Binding-site contacts:
Ligand atom C5 contacts residue PRO316 of chain 1.F at 3.6 Å (hydrophobic).
Ligand atom C13 contacts residue HIS342 of chain 1.F at 3.2 Å.
Ligand atom N2 contacts residue HIS342 of chain 1.F at 2.6 Å (h-bond).
Ligand atom F2 contacts residue LYS193 of chain 1.D at 2.9 Å.
Ligand atom O1 contacts residue ASN315 of chain 1.F at 3.2 Å.
Ligand atom C9 contacts residue TRP344 of chain 1.F at 3.7 Å (hydrophobic).
Ligand atom O3 contacts residue TRP344 of chain 1.F at 2.6 Å (h-bond).
Ligand atom F2 contacts residue GLU341 of chain 1.F at 3.1 Å.
Ligand atom O1 contacts residue LYS138 of chain 1.D at 3.2 Å (salt-bridge).
Ligand atom C1 contacts residue LYS137 of chain 1.D at 3.4 Å.
Ligand atom O2 contacts residue TRP344 of chain 1.F at 3.1 Å (h-bond).
Ligand atom N2 contacts residue TRP344 of chain 1.F at 3.1 Å.
Ligand atom C4 contacts residue SER139 of chain 1.D at 3.4 Å.
Ligand atom C1 contacts residue GLY140 of chain 1.D at 3.5 Å.
Ligand atom C4 contacts residue GLY140 of chain 1.D at 3.3 Å.
Ligand atom C3 contacts residue PRO316 of chain 1.F at 3.7 Å (hydrophobic).
Ligand atom C1 contacts residue ASP136 of chain 1.D at 3.6 Å.
Ligand atom C12 contacts residue TRP344 of chain 1.F at 3.3 Å (hydrophobic).
Ligand atom C10 contacts residue TRP350 of chain 1.F at 3.5 Å (hydrophobic).
Ligand atom O3 contacts residue PHE366 of chain 1.F at 3.3 Å.
Ligand atom O4 contacts residue HIS317 of chain 1.F at 2.9 Å (h-bond).
Ligand atom O1 contacts residue TRP364 of chain 1.F at 3.5 Å.
Ligand atom C4 contacts residue LYS137 of chain 1.D at 3.0 Å.
Ligand atom C8 contacts residue SER139 of chain 1.D at 3.0 Å.
Ligand atom C7 contacts residue TRP350 of chain 1.F at 3.6 Å (hydrophobic).
Ligand atom C5 contacts residue SER139 of chain 1.D at 3.2 Å.
Ligand atom O2 contacts residue PRO316 of chain 1.F at 3.7 Å.
Ligand atom O2 contacts residue HIS342 of chain 1.F at 3.0 Å (h-bond).
Ligand atom C6 contacts residue PRO316 of chain 1.F at 3.5 Å (hydrophobic).
Ligand atom CL1 contacts residue ILE191 of chain 1.D at 3.5 Å.
Ligand atom F1 contacts residue PRO316 of chain 1.F at 3.3 Å.
Ligand atom C12 contacts residue HIS342 of chain 1.F at 3.7 Å.
Ligand atom C11 contacts residue TRP350 of chain 1.F at 3.7 Å (hydrophobic).
Ligand atom C4 contacts residue ASN315 of chain 1.F at 3.4 Å.
Ligand atom C13 contacts residue TRP344 of chain 1.F at 3.2 Å (hydrophobic).
Ligand atom C8 contacts residue ASN315 of chain 1.F at 3.5 Å.
Ligand atom O1 contacts residue SER139 of chain 1.D at 3.0 Å (h-bond).
Ligand atom O3 contacts residue SER343 of chain 1.F at 3.3 Å.
Ligand atom O2 contacts residue ASN315 of chain 1.F at 3.7 Å.
Ligand atom F2 contacts residue GLN99 of chain 1.D at 3.5 Å.

Sequence of chain 1.F:
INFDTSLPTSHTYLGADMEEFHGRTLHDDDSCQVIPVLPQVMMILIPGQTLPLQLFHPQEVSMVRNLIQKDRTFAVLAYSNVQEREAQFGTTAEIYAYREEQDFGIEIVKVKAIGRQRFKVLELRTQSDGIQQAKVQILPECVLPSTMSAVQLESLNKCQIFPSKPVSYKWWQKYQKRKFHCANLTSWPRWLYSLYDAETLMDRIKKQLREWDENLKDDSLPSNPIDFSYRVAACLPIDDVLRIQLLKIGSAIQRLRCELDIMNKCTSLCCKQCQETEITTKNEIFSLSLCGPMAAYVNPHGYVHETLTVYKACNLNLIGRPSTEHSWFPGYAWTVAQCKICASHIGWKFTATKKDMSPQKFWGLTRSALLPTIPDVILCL

This small molecule binds to this protein.
Small molecule (SMILES): O=C1CC[C@H](N2Cc3cc(CNC(=O)C(F)(F)c4ccc(Cl)cc4)ccc3C2=O)C(=O)N1

Sequence of chain 1.D:
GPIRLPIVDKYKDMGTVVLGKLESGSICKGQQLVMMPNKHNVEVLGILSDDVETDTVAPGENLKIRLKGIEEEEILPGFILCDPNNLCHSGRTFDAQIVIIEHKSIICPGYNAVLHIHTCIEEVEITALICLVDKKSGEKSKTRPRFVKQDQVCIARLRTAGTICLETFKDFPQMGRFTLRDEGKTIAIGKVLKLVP